Binding-site contacts:
Ligand atom CG contacts residue LEU154 of chain 1.B at 3.9 Å (hydrophobic).
Ligand atom CG contacts residue MET262 of chain 1.B at 4.0 Å (hydrophobic).
Ligand atom N contacts residue SER261 of chain 1.B at 2.8 Å (h-bond).
Ligand atom C contacts residue SER261 of chain 1.B at 3.3 Å.
Ligand atom CA contacts residue VAL258 of chain 1.B at 4.4 Å (hydrophobic).
Ligand atom CD contacts residue LEU300 of chain 1.B at 3.6 Å (hydrophobic).
Ligand atom N contacts residue VAL194 of chain 1.B at 4.3 Å.
Ligand atom CD contacts residue HIS159 of chain 1.B at 3.9 Å.
Ligand atom C contacts residue LEU154 of chain 1.B at 4.4 Å (hydrophobic).
Ligand atom CD contacts residue CYS299 of chain 1.B at 4.5 Å (hydrophobic).
Ligand atom N contacts residue ASN193 of chain 1.B at 2.8 Å (h-bond).
Ligand atom O contacts residue SER261 of chain 1.B at 3.4 Å.
Ligand atom CB contacts residue VAL194 of chain 1.B at 4.0 Å (hydrophobic).
Ligand atom OXT contacts residue MET262 of chain 1.B at 2.9 Å (h-bond).
Ligand atom CA contacts residue ASN193 of chain 1.B at 3.7 Å.
Ligand atom O contacts residue ASN193 of chain 1.B at 2.9 Å (h-bond).
Ligand atom O contacts residue MET262 of chain 1.B at 3.9 Å.
Ligand atom CB contacts residue CYS299 of chain 1.B at 4.2 Å (hydrophobic).
Ligand atom CA contacts residue ASP257 of chain 1.B at 3.4 Å.
Ligand atom CG contacts residue CP1 of chain 1.R at 4.2 Å.
Ligand atom O contacts residue LEU154 of chain 1.B at 3.9 Å.
Ligand atom C contacts residue ASN193 of chain 1.B at 4.0 Å.
Ligand atom CB contacts residue ASN193 of chain 1.B at 3.7 Å.
Ligand atom CB contacts residue ASP257 of chain 1.B at 3.7 Å.
Ligand atom N contacts residue ASP257 of chain 1.B at 2.7 Å (salt-bridge).
Ligand atom CD contacts residue ARG132 of chain 1.B at 4.3 Å.
Ligand atom OXT contacts residue SER261 of chain 1.B at 3.5 Å.
Ligand atom CA contacts residue SER261 of chain 1.B at 3.5 Å.
Ligand atom CG contacts residue LEU300 of chain 1.B at 4.2 Å (hydrophobic).
Ligand atom N contacts residue ASN192 of chain 1.B at 3.5 Å (h-bond).
Ligand atom CD contacts residue CP1 of chain 1.R at 3.1 Å.
Ligand atom CB contacts residue LEU154 of chain 1.B at 4.0 Å (hydrophobic).
Ligand atom CD contacts residue LEU154 of chain 1.B at 3.8 Å (hydrophobic).
Ligand atom C contacts residue MET262 of chain 1.B at 3.7 Å (hydrophobic).

Sequence of chain 1.B:
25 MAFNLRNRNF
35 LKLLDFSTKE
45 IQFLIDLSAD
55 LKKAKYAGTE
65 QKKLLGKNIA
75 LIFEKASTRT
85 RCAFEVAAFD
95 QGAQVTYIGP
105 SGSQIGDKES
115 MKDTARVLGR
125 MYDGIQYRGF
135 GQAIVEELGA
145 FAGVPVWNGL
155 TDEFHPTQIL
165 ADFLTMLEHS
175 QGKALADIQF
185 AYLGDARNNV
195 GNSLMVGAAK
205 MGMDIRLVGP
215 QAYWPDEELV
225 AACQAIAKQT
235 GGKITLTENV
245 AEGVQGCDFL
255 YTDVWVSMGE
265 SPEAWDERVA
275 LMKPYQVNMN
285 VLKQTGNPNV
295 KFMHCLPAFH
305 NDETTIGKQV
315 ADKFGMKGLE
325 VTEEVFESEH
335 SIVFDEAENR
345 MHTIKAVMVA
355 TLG

This protein binds this small molecule.
Small molecule (SMILES): CCC[C@H](N)C(=O)O